Binding-site contacts:
Ligand atom O7 contacts residue ASN186 of chain 1.G at 3.5 Å (h-bond).
Ligand atom C2 contacts residue GLN225 of chain 1.G at 4.3 Å.
Ligand atom C2 contacts residue ASN186 of chain 1.G at 2.4 Å.
Ligand atom C7 contacts residue GLU165 of chain 1.G at 4.2 Å.
Ligand atom C3 contacts residue GLN225 of chain 1.G at 4.0 Å.
Ligand atom N2 contacts residue GLN225 of chain 1.G at 4.4 Å.
Ligand atom O7 contacts residue GLU165 of chain 1.G at 3.5 Å (salt-bridge).
Ligand atom O5 contacts residue ASN186 of chain 1.G at 2.3 Å (h-bond).
Ligand atom C2 contacts residue GLU165 of chain 1.G at 3.7 Å.
Ligand atom C6 contacts residue ILE167 of chain 1.G at 4.0 Å (hydrophobic).
Ligand atom N2 contacts residue ASN186 of chain 1.G at 2.8 Å (h-bond).
Ligand atom O5 contacts residue ILE167 of chain 1.G at 3.5 Å (h-bond).
Ligand atom C1 contacts residue GLN225 of chain 1.G at 3.8 Å.
Ligand atom C1 contacts residue GLU165 of chain 1.G at 3.4 Å.
Ligand atom C3 contacts residue ASN186 of chain 1.G at 3.8 Å.
Ligand atom C5 contacts residue GLN225 of chain 1.G at 4.1 Å.
Ligand atom O6 contacts residue GLU166 of chain 1.G at 3.5 Å.
Ligand atom C4 contacts residue GLN225 of chain 1.G at 4.4 Å.
Ligand atom C5 contacts residue ILE167 of chain 1.G at 4.4 Å (hydrophobic).
Ligand atom C5 contacts residue ASN186 of chain 1.G at 3.6 Å.
Ligand atom O5 contacts residue GLU166 of chain 1.G at 3.2 Å.
Ligand atom O5 contacts residue GLU165 of chain 1.G at 3.6 Å.
Ligand atom C6 contacts residue LYS229 of chain 1.G at 4.5 Å.
Ligand atom N2 contacts residue GLU165 of chain 1.G at 4.3 Å.
Ligand atom C7 contacts residue ASN186 of chain 1.G at 3.3 Å.
Ligand atom C6 contacts residue GLU166 of chain 1.G at 3.5 Å.
Ligand atom C1 contacts residue GLU166 of chain 1.G at 4.1 Å.
Ligand atom O5 contacts residue GLN225 of chain 1.G at 4.2 Å.
Ligand atom C8 contacts residue ASN186 of chain 1.G at 4.4 Å.
Ligand atom C5 contacts residue GLU166 of chain 1.G at 4.1 Å.
Ligand atom O4 contacts residue GLN225 of chain 1.G at 4.3 Å.
Ligand atom C1 contacts residue ILE167 of chain 1.G at 4.3 Å (hydrophobic).
Ligand atom C8 contacts residue LYS187 of chain 1.G at 4.3 Å.
Ligand atom O6 contacts residue LYS229 of chain 1.G at 3.2 Å.
Ligand atom C4 contacts residue ASN186 of chain 1.G at 4.2 Å.
Ligand atom O6 contacts residue ILE167 of chain 1.G at 3.2 Å (h-bond).
Ligand atom C1 contacts residue ASN186 of chain 1.G at 1.4 Å.

Sequence of chain 1.G:
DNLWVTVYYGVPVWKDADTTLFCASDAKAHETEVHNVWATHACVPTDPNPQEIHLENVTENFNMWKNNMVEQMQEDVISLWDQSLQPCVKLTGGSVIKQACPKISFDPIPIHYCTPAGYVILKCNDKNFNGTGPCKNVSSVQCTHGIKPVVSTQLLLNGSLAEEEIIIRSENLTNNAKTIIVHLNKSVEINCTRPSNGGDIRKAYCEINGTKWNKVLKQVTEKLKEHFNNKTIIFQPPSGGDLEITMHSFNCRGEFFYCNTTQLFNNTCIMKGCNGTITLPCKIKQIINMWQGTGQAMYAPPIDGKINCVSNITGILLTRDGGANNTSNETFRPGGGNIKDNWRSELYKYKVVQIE

This small molecule binds to this protein.
Small molecule (SMILES): CC(=O)N[C@@H]1[C@@H](O)[C@H](O)[C@@H](CO)O[C@H]1O